Sequence of chain 1.A:
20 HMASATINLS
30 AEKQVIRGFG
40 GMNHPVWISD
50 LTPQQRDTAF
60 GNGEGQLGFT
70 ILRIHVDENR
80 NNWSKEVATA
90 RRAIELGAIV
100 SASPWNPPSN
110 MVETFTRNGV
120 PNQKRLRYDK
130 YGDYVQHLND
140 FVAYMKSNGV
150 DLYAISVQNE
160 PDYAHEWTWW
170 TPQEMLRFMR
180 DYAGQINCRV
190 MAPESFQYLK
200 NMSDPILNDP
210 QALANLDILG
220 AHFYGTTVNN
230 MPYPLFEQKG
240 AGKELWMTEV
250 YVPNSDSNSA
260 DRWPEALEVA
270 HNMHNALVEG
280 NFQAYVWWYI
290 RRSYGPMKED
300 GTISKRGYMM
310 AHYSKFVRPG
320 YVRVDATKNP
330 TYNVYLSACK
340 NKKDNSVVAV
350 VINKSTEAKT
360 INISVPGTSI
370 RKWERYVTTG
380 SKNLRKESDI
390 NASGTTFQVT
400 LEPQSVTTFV

Binding-site contacts:
Ligand atom O contacts residue GOL1 of chain 1.C at 4.0 Å.
Ligand atom OXT contacts residue GLU356 of chain 1.A at 3.5 Å.
Ligand atom OXT contacts residue GOL1 of chain 1.C at 2.4 Å (h-bond).
Ligand atom O contacts residue GLU356 of chain 1.A at 3.4 Å (salt-bridge).
Ligand atom N contacts residue GOL1 of chain 1.C at 4.3 Å.
Ligand atom C contacts residue GOL1 of chain 1.C at 3.1 Å.
Ligand atom CA contacts residue GOL1 of chain 1.C at 3.6 Å.
Ligand atom C contacts residue GLU356 of chain 1.A at 4.2 Å.

This small molecule binds to this protein.
Small molecule (SMILES): C[C@@H](O)[C@H](N)C(=O)O